Sequence of chain 1.C:
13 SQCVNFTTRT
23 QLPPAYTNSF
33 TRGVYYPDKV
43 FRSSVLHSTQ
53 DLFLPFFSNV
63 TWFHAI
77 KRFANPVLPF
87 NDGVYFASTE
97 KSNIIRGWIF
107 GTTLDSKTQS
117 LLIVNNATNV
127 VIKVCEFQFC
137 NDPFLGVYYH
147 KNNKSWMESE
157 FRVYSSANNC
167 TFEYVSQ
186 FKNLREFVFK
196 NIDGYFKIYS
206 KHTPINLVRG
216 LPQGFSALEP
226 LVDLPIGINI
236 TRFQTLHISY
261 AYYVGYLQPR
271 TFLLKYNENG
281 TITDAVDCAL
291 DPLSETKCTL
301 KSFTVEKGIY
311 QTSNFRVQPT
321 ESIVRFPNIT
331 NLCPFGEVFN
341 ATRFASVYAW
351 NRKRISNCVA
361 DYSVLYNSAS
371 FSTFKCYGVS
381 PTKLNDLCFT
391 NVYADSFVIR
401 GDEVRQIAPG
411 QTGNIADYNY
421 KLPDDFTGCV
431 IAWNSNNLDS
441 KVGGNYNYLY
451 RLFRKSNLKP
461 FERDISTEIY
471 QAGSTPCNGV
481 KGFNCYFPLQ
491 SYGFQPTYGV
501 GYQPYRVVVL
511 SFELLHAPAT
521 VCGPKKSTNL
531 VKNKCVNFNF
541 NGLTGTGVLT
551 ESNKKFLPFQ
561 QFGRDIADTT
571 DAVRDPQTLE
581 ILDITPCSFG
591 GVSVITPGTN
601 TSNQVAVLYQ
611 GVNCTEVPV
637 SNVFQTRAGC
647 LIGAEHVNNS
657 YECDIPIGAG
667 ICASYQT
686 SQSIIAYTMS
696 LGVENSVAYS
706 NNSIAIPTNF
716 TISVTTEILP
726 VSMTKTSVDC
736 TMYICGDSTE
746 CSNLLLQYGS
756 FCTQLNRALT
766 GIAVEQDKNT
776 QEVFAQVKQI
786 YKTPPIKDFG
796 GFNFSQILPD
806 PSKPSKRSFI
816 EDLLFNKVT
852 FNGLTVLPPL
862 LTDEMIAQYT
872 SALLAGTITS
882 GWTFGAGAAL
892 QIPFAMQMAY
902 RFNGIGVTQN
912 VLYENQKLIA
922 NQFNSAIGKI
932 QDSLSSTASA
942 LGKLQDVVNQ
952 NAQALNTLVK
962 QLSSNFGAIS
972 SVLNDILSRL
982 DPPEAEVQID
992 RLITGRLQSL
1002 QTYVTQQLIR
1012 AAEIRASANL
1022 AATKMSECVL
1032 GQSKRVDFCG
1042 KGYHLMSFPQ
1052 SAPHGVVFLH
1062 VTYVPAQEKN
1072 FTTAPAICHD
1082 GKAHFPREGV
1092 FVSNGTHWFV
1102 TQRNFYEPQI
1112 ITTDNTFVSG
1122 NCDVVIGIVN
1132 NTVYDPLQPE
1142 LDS

This small molecule binds to this protein.
Small molecule (SMILES): CC(=O)N[C@H]1[C@H](O[C@H]2[C@H](O)[C@@H](NC(C)=O)CO[C@@H]2CO)O[C@H](CO)[C@@H](O)[C@@H]1O

Binding-site contacts:
Ligand atom C2 contacts residue GLN1068 of chain 1.C at 4.5 Å.
Ligand atom O7 contacts residue GLN1068 of chain 1.C at 3.4 Å (h-bond).
Ligand atom O7 contacts residue LEU919 of chain 1.C at 3.7 Å.
Ligand atom C7 contacts residue LEU919 of chain 1.C at 4.1 Å (hydrophobic).
Ligand atom C5 contacts residue ASN714 of chain 1.C at 3.6 Å.
Ligand atom C8 contacts residue ASN714 of chain 1.C at 4.2 Å.
Ligand atom C3 contacts residue ASN714 of chain 1.C at 3.8 Å.
Ligand atom O6 contacts residue GLN923 of chain 1.C at 3.8 Å.
Ligand atom O4 contacts residue LEU919 of chain 1.C at 4.4 Å.
Ligand atom C5 contacts residue LEU919 of chain 1.C at 4.5 Å (hydrophobic).
Ligand atom O7 contacts residue ASN714 of chain 1.C at 2.8 Å (h-bond).
Ligand atom C6 contacts residue GLN923 of chain 1.C at 4.4 Å.
Ligand atom C8 contacts residue LEU919 of chain 1.C at 4.3 Å (hydrophobic).
Ligand atom O5 contacts residue ASN714 of chain 1.C at 2.4 Å (h-bond).
Ligand atom C1 contacts residue GLN1068 of chain 1.C at 3.9 Å.
Ligand atom C4 contacts residue ASN714 of chain 1.C at 4.2 Å.
Ligand atom O5 contacts residue GLN1068 of chain 1.C at 3.6 Å.
Ligand atom N2 contacts residue ASN714 of chain 1.C at 2.9 Å (h-bond).
Ligand atom C1 contacts residue ASN714 of chain 1.C at 1.4 Å.
Ligand atom C7 contacts residue ASN714 of chain 1.C at 3.0 Å.
Ligand atom C2 contacts residue ASN714 of chain 1.C at 2.4 Å.
Ligand atom O6 contacts residue PHE715 of chain 1.C at 4.5 Å.